Binding-site contacts:
Ligand atom C2 contacts residue PHE199 of chain 2.A at 3.5 Å (hydrophobic).
Ligand atom N9 contacts residue ALA115 of chain 2.A at 2.7 Å (h-bond).
Ligand atom N8 contacts residue ALA115 of chain 2.A at 3.4 Å (h-bond).
Ligand atom C2 contacts residue VAL216 of chain 2.A at 3.0 Å (hydrophobic).
Ligand atom O6 contacts residue GLY117 of chain 2.A at 3.3 Å.
Ligand atom N7 contacts residue ALA116 of chain 2.A at 3.2 Å (h-bond).
Ligand atom N1 contacts residue VAL216 of chain 2.A at 3.1 Å.
Ligand atom C2 contacts residue GLU200 of chain 2.A at 3.3 Å.
Ligand atom N3 contacts residue SO41 of chain 2.E at 3.6 Å.
Ligand atom N8 contacts residue ALA116 of chain 2.A at 3.2 Å (h-bond).
Ligand atom C5 contacts residue PHE199 of chain 2.A at 3.3 Å (hydrophobic).
Ligand atom N1 contacts residue GLU200 of chain 2.A at 2.5 Å (salt-bridge).
Ligand atom N3 contacts residue VAL216 of chain 2.A at 3.0 Å (h-bond).
Ligand atom N2 contacts residue GLU200 of chain 2.A at 3.0 Å (salt-bridge).
Ligand atom C6 contacts residue GLY117 of chain 2.A at 3.4 Å.
Ligand atom N2 contacts residue VAL216 of chain 2.A at 3.3 Å.
Ligand atom N8 contacts residue ASN242 of chain 2.A at 3.2 Å (h-bond).
Ligand atom C4 contacts residue PHE199 of chain 2.A at 3.3 Å (hydrophobic).
Ligand atom C4 contacts residue ALA116 of chain 2.A at 3.7 Å (hydrophobic).
Ligand atom C4 contacts residue GLY117 of chain 2.A at 3.7 Å.
Ligand atom C6 contacts residue PHE199 of chain 2.A at 3.4 Å (hydrophobic).
Ligand atom O6 contacts residue GLU200 of chain 2.A at 3.3 Å (salt-bridge).
Ligand atom C4 contacts residue VAL216 of chain 2.A at 3.5 Å (hydrophobic).
Ligand atom N3 contacts residue PHE199 of chain 2.A at 3.5 Å.
Ligand atom C6 contacts residue GLU200 of chain 2.A at 3.3 Å.
Ligand atom N9 contacts residue SO41 of chain 2.E at 3.0 Å (h-bond).
Ligand atom C5 contacts residue GLY117 of chain 2.A at 3.4 Å.
Ligand atom C4 contacts residue ALA115 of chain 2.A at 3.6 Å (hydrophobic).
Ligand atom N7 contacts residue GLY117 of chain 2.A at 3.7 Å.
Ligand atom N9 contacts residue ALA116 of chain 2.A at 3.7 Å.
Ligand atom C5 contacts residue ASN242 of chain 2.A at 3.7 Å.
Ligand atom C5 contacts residue ALA116 of chain 2.A at 3.6 Å (hydrophobic).
Ligand atom C2 contacts residue MET218 of chain 2.A at 3.7 Å (hydrophobic).
Ligand atom N1 contacts residue PHE199 of chain 2.A at 3.4 Å.
Ligand atom C4 contacts residue SO41 of chain 2.E at 3.7 Å.
Ligand atom N2 contacts residue MET218 of chain 2.A at 3.3 Å.
Ligand atom O6 contacts residue ASN242 of chain 2.A at 3.7 Å.
Ligand atom N8 contacts residue THR241 of chain 2.A at 2.8 Å (h-bond).
Ligand atom N7 contacts residue ASN242 of chain 2.A at 2.5 Å (h-bond).
Ligand atom N7 contacts residue THR241 of chain 2.A at 3.3 Å (h-bond).

Sequence of chain 2.A:
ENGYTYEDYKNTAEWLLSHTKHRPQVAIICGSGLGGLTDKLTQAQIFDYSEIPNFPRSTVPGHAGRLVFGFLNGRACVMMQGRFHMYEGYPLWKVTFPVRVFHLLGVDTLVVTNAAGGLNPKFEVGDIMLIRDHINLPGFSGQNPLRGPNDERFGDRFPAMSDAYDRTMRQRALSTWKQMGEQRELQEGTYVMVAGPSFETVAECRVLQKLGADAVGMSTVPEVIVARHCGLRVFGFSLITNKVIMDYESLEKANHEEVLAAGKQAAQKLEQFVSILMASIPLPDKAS

The protein below binds the small molecule below.
Small molecule (SMILES): Nc1nc(O)c2[nH]nnc2n1